Sequence of chain 1.G:
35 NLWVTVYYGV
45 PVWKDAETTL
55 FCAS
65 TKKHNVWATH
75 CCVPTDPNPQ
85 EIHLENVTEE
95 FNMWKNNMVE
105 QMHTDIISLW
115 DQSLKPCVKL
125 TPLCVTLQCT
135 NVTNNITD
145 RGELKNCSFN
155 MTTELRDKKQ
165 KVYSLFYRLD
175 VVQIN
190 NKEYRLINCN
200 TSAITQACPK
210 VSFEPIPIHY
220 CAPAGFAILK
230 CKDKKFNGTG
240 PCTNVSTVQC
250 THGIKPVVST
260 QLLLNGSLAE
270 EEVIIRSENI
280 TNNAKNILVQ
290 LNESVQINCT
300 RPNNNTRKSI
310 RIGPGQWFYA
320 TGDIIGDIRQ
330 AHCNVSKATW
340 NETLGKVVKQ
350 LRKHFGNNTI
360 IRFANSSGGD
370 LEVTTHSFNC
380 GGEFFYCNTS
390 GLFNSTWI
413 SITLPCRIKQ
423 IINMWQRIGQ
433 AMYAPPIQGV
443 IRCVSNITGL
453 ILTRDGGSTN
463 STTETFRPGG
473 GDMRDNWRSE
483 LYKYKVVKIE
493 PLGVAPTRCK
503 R

Binding-site contacts:
Ligand atom C8 contacts residue LEU169 of chain 1.G at 3.8 Å (hydrophobic).
Ligand atom O5 contacts residue ASN150 of chain 1.G at 2.4 Å (h-bond).
Ligand atom C1 contacts residue ASN150 of chain 1.G at 1.5 Å.
Ligand atom C7 contacts residue LEU169 of chain 1.G at 4.2 Å (hydrophobic).
Ligand atom C5 contacts residue ASN150 of chain 1.G at 3.8 Å.
Ligand atom C1 contacts residue TYR167 of chain 1.G at 3.9 Å (hydrophobic).
Ligand atom O4 contacts residue TYR167 of chain 1.G at 4.4 Å.
Ligand atom O7 contacts residue VAL136 of chain 1.G at 4.1 Å.
Ligand atom C7 contacts residue ASN150 of chain 1.G at 3.3 Å.
Ligand atom C3 contacts residue ASN150 of chain 1.G at 3.9 Å.
Ligand atom C8 contacts residue VAL136 of chain 1.G at 4.5 Å (hydrophobic).
Ligand atom C3 contacts residue ASP322 of chain 1.G at 3.9 Å.
Ligand atom C2 contacts residue ASP322 of chain 1.G at 4.0 Å.
Ligand atom C2 contacts residue TYR167 of chain 1.G at 4.3 Å (hydrophobic).
Ligand atom C7 contacts residue ASP322 of chain 1.G at 3.7 Å.
Ligand atom O3 contacts residue ASP322 of chain 1.G at 3.0 Å (salt-bridge).
Ligand atom O7 contacts residue ASN138 of chain 1.G at 4.4 Å.
Ligand atom C3 contacts residue TYR167 of chain 1.G at 3.8 Å (hydrophobic).
Ligand atom C2 contacts residue ASN150 of chain 1.G at 2.6 Å.
Ligand atom O3 contacts residue TYR167 of chain 1.G at 4.1 Å.
Ligand atom N2 contacts residue ASP322 of chain 1.G at 3.0 Å (salt-bridge).
Ligand atom C4 contacts residue ASN150 of chain 1.G at 4.4 Å.
Ligand atom C8 contacts residue ASN150 of chain 1.G at 4.5 Å.
Ligand atom C8 contacts residue ILE323 of chain 1.G at 4.2 Å (hydrophobic).
Ligand atom O6 contacts residue SER152 of chain 1.G at 4.2 Å.
Ligand atom N2 contacts residue TYR167 of chain 1.G at 4.2 Å.
Ligand atom O7 contacts residue TYR167 of chain 1.G at 4.1 Å.
Ligand atom C8 contacts residue ASP322 of chain 1.G at 3.5 Å.
Ligand atom N2 contacts residue ASN150 of chain 1.G at 3.0 Å (h-bond).
Ligand atom O7 contacts residue ASN150 of chain 1.G at 3.2 Å (h-bond).

A protein and the small-molecule ligand that binds it are described below.
Small molecule (SMILES): CC(=O)N[C@H]1[C@H](O[C@H]2[C@H](O)[C@@H](NC(C)=O)CO[C@@H]2CO)O[C@H](CO)[C@@H](O[C@@H]2O[C@H](CO)[C@@H](O)[C@H](O)[C@@H]2O)[C@@H]1O